Sequence of chain 1.BA:
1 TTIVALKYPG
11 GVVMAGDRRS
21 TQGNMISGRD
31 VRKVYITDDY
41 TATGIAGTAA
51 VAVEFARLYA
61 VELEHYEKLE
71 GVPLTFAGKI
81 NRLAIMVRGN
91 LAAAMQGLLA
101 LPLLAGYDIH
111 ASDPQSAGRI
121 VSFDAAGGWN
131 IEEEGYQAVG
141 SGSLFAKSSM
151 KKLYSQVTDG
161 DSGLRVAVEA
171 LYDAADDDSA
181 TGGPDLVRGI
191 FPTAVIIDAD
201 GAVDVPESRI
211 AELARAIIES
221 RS

Sequence of chain 1.V:
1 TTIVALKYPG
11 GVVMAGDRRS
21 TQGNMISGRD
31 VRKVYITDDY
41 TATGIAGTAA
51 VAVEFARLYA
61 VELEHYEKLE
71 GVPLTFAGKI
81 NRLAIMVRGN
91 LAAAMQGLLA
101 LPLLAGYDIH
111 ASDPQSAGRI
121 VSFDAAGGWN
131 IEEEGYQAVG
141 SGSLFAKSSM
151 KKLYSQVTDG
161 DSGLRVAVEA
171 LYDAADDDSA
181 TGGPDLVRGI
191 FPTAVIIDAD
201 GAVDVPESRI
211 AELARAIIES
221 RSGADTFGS

Binding-site contacts:
Ligand atom O8 contacts residue ASN1 of chain 1.MA at 4.2 Å.
Ligand atom O contacts residue ASN1 of chain 1.MA at 2.3 Å (h-bond).
Ligand atom O contacts residue GLN2 of chain 1.MA at 3.5 Å (h-bond).
Ligand atom C2 contacts residue ASN1 of chain 1.MA at 2.4 Å.
Ligand atom C3 contacts residue ASN1 of chain 1.MA at 3.8 Å.
Ligand atom C4 contacts residue ALA125 of chain 1.BA at 4.0 Å (hydrophobic).
Ligand atom C2 contacts residue ASP124 of chain 1.BA at 3.5 Å.
Ligand atom C1 contacts residue GLN22 of chain 1.V at 3.4 Å.
Ligand atom C5 contacts residue ALA125 of chain 1.BA at 4.3 Å (hydrophobic).
Ligand atom C2 contacts residue GLN22 of chain 1.V at 4.1 Å.
Ligand atom C1 contacts residue ASP124 of chain 1.BA at 3.8 Å.
Ligand atom O contacts residue GLN22 of chain 1.V at 3.4 Å (h-bond).
Ligand atom C1 contacts residue GLN2 of chain 1.MA at 4.1 Å.
Ligand atom C1 contacts residue ASN1 of chain 1.MA at 1.3 Å.
Ligand atom O contacts residue THR21 of chain 1.V at 4.5 Å.
Ligand atom C4 contacts residue ALA126 of chain 1.BA at 3.8 Å (hydrophobic).
Ligand atom O8 contacts residue GLN22 of chain 1.V at 3.9 Å.
Ligand atom C5 contacts residue LEU91 of chain 1.BA at 4.4 Å (hydrophobic).

Sequence of chain 1.MA:
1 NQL

A protein and the small-molecule ligand that binds it are described below.
Small molecule (SMILES): CCCCCCCCC[C@@H](O)CC(=O)O